Sequence of chain 36.E:
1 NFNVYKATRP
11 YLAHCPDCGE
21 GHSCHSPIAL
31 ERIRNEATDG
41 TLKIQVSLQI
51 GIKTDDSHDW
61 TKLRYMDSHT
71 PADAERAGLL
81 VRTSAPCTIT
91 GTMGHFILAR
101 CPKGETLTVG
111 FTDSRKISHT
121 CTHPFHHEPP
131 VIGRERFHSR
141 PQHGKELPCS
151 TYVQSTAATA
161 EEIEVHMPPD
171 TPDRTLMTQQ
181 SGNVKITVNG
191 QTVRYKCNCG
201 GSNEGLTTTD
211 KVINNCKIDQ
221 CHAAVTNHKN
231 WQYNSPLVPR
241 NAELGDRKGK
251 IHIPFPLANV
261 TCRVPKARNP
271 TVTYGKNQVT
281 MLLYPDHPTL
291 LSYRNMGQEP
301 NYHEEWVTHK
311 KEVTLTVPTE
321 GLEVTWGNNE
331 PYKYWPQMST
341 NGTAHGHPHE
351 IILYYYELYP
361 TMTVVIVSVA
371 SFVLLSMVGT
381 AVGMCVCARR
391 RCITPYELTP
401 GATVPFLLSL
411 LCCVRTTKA

Sequence of chain 36.D:
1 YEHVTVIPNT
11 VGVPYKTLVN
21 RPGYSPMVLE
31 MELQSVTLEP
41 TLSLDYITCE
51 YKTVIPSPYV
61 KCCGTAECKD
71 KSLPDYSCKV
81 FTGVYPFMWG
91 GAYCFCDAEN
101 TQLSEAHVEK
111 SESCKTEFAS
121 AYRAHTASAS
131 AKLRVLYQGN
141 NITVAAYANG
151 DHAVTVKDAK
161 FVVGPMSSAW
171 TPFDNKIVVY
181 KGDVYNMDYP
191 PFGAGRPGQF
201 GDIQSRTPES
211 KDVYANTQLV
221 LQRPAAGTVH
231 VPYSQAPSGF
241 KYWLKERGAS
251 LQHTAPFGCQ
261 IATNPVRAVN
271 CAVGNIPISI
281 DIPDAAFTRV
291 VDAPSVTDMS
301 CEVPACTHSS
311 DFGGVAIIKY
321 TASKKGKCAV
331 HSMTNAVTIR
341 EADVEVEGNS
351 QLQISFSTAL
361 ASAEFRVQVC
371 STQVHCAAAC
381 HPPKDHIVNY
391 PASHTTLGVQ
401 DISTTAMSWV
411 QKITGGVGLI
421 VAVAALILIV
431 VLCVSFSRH

Binding-site contacts:
Ligand atom O6 contacts residue ASN259 of chain 36.E at 4.4 Å.
Ligand atom C6 contacts residue THR116 of chain 36.D at 4.5 Å.
Ligand atom O7 contacts residue LYS181 of chain 36.D at 4.3 Å.
Ligand atom O5 contacts residue ASN259 of chain 36.E at 2.3 Å (h-bond).
Ligand atom O7 contacts residue GLU117 of chain 36.D at 4.3 Å.
Ligand atom O6 contacts residue LYS115 of chain 36.D at 3.5 Å (salt-bridge).
Ligand atom N2 contacts residue ASN259 of chain 36.E at 3.0 Å (h-bond).
Ligand atom C1 contacts residue ASN259 of chain 36.E at 1.4 Å.
Ligand atom C4 contacts residue ASN259 of chain 36.E at 4.1 Å.
Ligand atom C2 contacts residue ASN259 of chain 36.E at 2.4 Å.
Ligand atom O6 contacts residue THR116 of chain 36.D at 3.2 Å (h-bond).
Ligand atom C8 contacts residue ASN259 of chain 36.E at 4.4 Å.
Ligand atom C6 contacts residue LYS115 of chain 36.D at 4.3 Å.
Ligand atom C5 contacts residue ASN259 of chain 36.E at 3.6 Å.
Ligand atom C3 contacts residue ASN259 of chain 36.E at 3.7 Å.
Ligand atom O7 contacts residue ASN259 of chain 36.E at 2.7 Å (h-bond).
Ligand atom C7 contacts residue ASN259 of chain 36.E at 3.1 Å.
Ligand atom O5 contacts residue THR116 of chain 36.D at 3.8 Å.

The small molecule below binds the protein below.
Small molecule (SMILES): CC(=O)N[C@@H]1[C@@H](O)[C@H](O)[C@@H](CO)O[C@H]1O